Sequence of chain 1.A:
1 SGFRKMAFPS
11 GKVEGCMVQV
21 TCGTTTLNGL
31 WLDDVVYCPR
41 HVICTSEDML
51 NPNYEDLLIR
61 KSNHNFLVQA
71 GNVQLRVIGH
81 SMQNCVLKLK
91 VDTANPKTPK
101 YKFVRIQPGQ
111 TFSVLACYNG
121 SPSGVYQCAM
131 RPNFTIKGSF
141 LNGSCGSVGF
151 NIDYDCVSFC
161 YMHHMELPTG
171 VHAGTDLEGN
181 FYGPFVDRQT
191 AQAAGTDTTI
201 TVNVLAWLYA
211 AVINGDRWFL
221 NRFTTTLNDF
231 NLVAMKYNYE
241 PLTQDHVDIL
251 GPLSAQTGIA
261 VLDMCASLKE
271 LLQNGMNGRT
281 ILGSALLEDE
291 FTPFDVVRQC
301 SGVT

Sequence of chain 2.A:
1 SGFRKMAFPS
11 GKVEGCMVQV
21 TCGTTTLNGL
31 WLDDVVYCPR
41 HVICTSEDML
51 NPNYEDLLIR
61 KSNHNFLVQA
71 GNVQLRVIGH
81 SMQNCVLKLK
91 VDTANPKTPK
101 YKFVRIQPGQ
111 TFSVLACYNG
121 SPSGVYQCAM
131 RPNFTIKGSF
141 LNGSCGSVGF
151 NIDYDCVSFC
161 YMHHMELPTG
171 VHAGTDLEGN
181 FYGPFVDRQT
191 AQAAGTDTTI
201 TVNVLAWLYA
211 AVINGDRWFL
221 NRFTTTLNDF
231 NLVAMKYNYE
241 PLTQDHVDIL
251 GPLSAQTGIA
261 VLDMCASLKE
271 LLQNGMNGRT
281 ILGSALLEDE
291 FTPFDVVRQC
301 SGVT

Binding-site contacts:
Ligand atom C12 contacts residue LEU141 of chain 1.A at 3.6 Å (hydrophobic).
Ligand atom C11 contacts residue HIS163 of chain 1.A at 3.7 Å.
Ligand atom C1 contacts residue CYS145 of chain 1.A at 2.9 Å (hydrophobic).
Ligand atom C16 contacts residue HIS164 of chain 1.A at 3.6 Å.
Ligand atom C3 contacts residue ASN142 of chain 1.A at 3.6 Å.
Ligand atom C10 contacts residue HIS163 of chain 1.A at 3.7 Å.
Ligand atom C15 contacts residue HIS41 of chain 1.A at 3.5 Å.
Ligand atom C contacts residue HIS41 of chain 1.A at 2.6 Å.
Ligand atom N contacts residue CYS145 of chain 1.A at 3.7 Å.
Ligand atom C8 contacts residue THR190 of chain 1.A at 3.5 Å.
Ligand atom C7 contacts residue GLN189 of chain 1.A at 3.4 Å.
Ligand atom C23 contacts residue MET49 of chain 1.A at 3.5 Å (hydrophobic).
Ligand atom C21 contacts residue HIS41 of chain 1.A at 3.5 Å.
Ligand atom C8 contacts residue ARG188 of chain 1.A at 3.5 Å.
Ligand atom C12 contacts residue PHE140 of chain 1.A at 3.4 Å (hydrophobic).
Ligand atom C21 contacts residue TYR54 of chain 1.A at 3.5 Å (hydrophobic).
Ligand atom C2 contacts residue CYS145 of chain 1.A at 3.1 Å (hydrophobic).
Ligand atom C11 contacts residue PHE140 of chain 1.A at 3.1 Å (hydrophobic).
Ligand atom C21 contacts residue ASP187 of chain 1.A at 3.5 Å.
Ligand atom C22 contacts residue HIS41 of chain 1.A at 3.7 Å.
Ligand atom C15 contacts residue HIS164 of chain 1.A at 3.1 Å.
Ligand atom C11 contacts residue LEU141 of chain 1.A at 3.7 Å (hydrophobic).
Ligand atom C22 contacts residue MET49 of chain 1.A at 3.6 Å (hydrophobic).
Ligand atom O contacts residue ASN142 of chain 1.A at 2.9 Å (h-bond).
Ligand atom N2 contacts residue HIS163 of chain 1.A at 2.8 Å (h-bond).
Ligand atom C23 contacts residue GLN189 of chain 1.A at 3.5 Å.
Ligand atom O1 contacts residue GLU166 of chain 1.A at 2.8 Å (salt-bridge).
Ligand atom C contacts residue CYS145 of chain 1.A at 1.8 Å (hydrophobic).
Ligand atom C2 contacts residue ASN142 of chain 1.A at 3.7 Å.
Ligand atom O2 contacts residue GLU166 of chain 1.A at 3.2 Å (salt-bridge).
Ligand atom O1 contacts residue MET165 of chain 1.A at 3.3 Å.
Ligand atom C5 contacts residue GLU166 of chain 1.A at 3.7 Å.
Ligand atom C8 contacts residue GLN192 of chain 1.A at 3.8 Å.
Ligand atom C16 contacts residue HIS41 of chain 1.A at 3.4 Å.
Ligand atom C10 contacts residue GLU166 of chain 1.A at 3.8 Å.
Ligand atom C11 contacts residue GLU166 of chain 1.A at 3.7 Å.
Ligand atom O contacts residue GLY143 of chain 1.A at 3.3 Å (h-bond).
Ligand atom O contacts residue CYS145 of chain 1.A at 3.6 Å.
Ligand atom C9 contacts residue ASN142 of chain 1.A at 3.8 Å.
Ligand atom C13 contacts residue ASN142 of chain 1.A at 3.4 Å.

This protein binds this small molecule.
Small molecule (SMILES): CCC(=O)N(c1ccc(C(C)(C)C)cc1)[C@@H](C(=O)NCCCOC)c1cccnc1